Sequence of chain 9.C:
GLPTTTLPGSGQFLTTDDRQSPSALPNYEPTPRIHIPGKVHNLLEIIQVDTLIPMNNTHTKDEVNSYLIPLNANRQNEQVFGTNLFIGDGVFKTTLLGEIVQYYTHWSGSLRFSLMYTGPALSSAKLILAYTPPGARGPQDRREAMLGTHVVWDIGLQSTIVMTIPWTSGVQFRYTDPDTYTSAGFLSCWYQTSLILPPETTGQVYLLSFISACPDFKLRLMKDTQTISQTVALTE

This protein binds this small molecule.
Small molecule (SMILES): Cc1cc(CCCOc2c(C)cc(-c3noc(C(F)(F)F)n3)cc2C)on1

Sequence of chain 8.C:
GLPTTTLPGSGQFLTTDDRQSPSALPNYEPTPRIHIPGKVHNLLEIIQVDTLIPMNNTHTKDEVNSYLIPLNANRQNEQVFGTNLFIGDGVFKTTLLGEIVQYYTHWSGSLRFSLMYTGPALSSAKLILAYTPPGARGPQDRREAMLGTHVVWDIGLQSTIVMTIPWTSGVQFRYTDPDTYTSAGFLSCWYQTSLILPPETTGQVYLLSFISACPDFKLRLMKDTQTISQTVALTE

Sequence of chain 8.A:
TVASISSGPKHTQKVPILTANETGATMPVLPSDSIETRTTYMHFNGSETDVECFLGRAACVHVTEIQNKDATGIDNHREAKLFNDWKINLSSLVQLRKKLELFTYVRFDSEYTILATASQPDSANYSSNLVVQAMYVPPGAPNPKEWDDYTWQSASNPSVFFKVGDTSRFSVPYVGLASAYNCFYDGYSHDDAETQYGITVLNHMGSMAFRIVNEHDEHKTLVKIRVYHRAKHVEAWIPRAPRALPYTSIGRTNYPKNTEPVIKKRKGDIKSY

Binding-site contacts:
Ligand atom F3 contacts residue ALA150 of chain 8.A at 2.7 Å.
Ligand atom CM4 contacts residue VAL176 of chain 8.A at 3.8 Å (hydrophobic).
Ligand atom F3 contacts residue SER175 of chain 8.A at 2.8 Å.
Ligand atom CM2 contacts residue MET224 of chain 8.A at 3.5 Å (hydrophobic).
Ligand atom F1 contacts residue MET224 of chain 8.A at 3.6 Å.
Ligand atom C3B contacts residue MET224 of chain 8.A at 3.6 Å (hydrophobic).
Ligand atom C1C contacts residue TYR197 of chain 8.A at 3.5 Å (hydrophobic).
Ligand atom N3A contacts residue TYR152 of chain 8.A at 3.8 Å.
Ligand atom C2C contacts residue ILE104 of chain 8.A at 3.8 Å (hydrophobic).
Ligand atom F3 contacts residue MET151 of chain 8.A at 3.7 Å.
Ligand atom O1A contacts residue ALA24 of chain 8.C at 3.3 Å.
Ligand atom O1 contacts residue MET221 of chain 8.A at 3.7 Å.
Ligand atom C2A contacts residue PHE186 of chain 8.A at 3.5 Å (hydrophobic).
Ligand atom O1A contacts residue PRO174 of chain 8.A at 3.5 Å.
Ligand atom F1 contacts residue ALA150 of chain 8.A at 3.8 Å.
Ligand atom C5B contacts residue TYR152 of chain 8.A at 3.5 Å (hydrophobic).
Ligand atom C1C contacts residue TYR128 of chain 8.A at 3.5 Å (hydrophobic).
Ligand atom C3A contacts residue PHE186 of chain 8.A at 3.7 Å (hydrophobic).
Ligand atom CM4 contacts residue ALA150 of chain 8.A at 3.6 Å (hydrophobic).
Ligand atom CM2 contacts residue TYR128 of chain 8.A at 3.4 Å (hydrophobic).
Ligand atom CM3 contacts residue ASN219 of chain 8.A at 3.8 Å.
Ligand atom F2 contacts residue VAL176 of chain 8.A at 2.7 Å.
Ligand atom C3C contacts residue TYR128 of chain 8.A at 3.3 Å (hydrophobic).
Ligand atom N1A contacts residue ALA24 of chain 8.C at 3.2 Å.
Ligand atom C3 contacts residue LEU106 of chain 8.A at 3.8 Å (hydrophobic).
Ligand atom C2C contacts residue TYR128 of chain 8.A at 3.2 Å (hydrophobic).
Ligand atom F3 contacts residue TYR152 of chain 8.A at 3.6 Å.
Ligand atom C2B contacts residue ILE104 of chain 8.A at 3.8 Å (hydrophobic).
Ligand atom N1A contacts residue PRO174 of chain 8.A at 3.5 Å.
Ligand atom CM2 contacts residue ILE104 of chain 8.A at 3.6 Å (hydrophobic).
Ligand atom C6B contacts residue TYR152 of chain 8.A at 3.6 Å (hydrophobic).
Ligand atom CM6 contacts residue VAL188 of chain 8.A at 3.8 Å (hydrophobic).
Ligand atom F3 contacts residue VAL176 of chain 8.A at 3.6 Å.
Ligand atom C2A contacts residue TYR152 of chain 8.A at 3.7 Å (hydrophobic).
Ligand atom F3 contacts residue PRO174 of chain 8.A at 2.9 Å.
Ligand atom N3A contacts residue PHE186 of chain 8.A at 3.4 Å.
Ligand atom F1 contacts residue PHE186 of chain 8.A at 3.8 Å.
Ligand atom C4 contacts residue TYR197 of chain 8.A at 3.4 Å (hydrophobic).
Ligand atom CM6 contacts residue TYR152 of chain 8.A at 3.4 Å (hydrophobic).
Ligand atom CM6 contacts residue LEU25 of chain 8.C at 3.8 Å (hydrophobic).